Sequence of chain 1.B:
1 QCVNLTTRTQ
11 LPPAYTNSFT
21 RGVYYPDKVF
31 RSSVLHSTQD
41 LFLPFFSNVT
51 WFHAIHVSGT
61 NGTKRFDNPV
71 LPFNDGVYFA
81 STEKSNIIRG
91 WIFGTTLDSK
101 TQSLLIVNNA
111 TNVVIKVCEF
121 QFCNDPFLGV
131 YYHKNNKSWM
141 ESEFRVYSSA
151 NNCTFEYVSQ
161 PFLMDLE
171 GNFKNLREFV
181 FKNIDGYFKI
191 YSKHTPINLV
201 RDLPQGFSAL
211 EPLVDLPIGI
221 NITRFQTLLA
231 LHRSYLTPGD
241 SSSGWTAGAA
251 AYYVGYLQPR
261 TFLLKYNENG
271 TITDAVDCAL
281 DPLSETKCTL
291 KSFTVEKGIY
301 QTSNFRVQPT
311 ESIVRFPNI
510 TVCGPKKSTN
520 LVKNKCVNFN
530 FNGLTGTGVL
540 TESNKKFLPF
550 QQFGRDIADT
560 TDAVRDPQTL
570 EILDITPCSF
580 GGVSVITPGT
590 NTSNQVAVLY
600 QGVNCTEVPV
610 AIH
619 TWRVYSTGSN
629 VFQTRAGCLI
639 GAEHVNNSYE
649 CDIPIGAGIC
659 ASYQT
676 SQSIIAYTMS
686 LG

Binding-site contacts:
Ligand atom C1 contacts residue GLU268 of chain 1.B at 3.5 Å.
Ligand atom O5 contacts residue ASN269 of chain 1.B at 2.3 Å (h-bond).
Ligand atom C1 contacts residue ASN269 of chain 1.B at 1.4 Å.
Ligand atom C2 contacts residue ASN269 of chain 1.B at 2.5 Å.
Ligand atom C7 contacts residue GLU268 of chain 1.B at 3.1 Å.
Ligand atom C5 contacts residue ASN269 of chain 1.B at 3.6 Å.
Ligand atom C8 contacts residue GLU268 of chain 1.B at 3.0 Å.
Ligand atom C2 contacts residue GLU268 of chain 1.B at 3.5 Å.
Ligand atom C7 contacts residue ASN269 of chain 1.B at 4.0 Å.
Ligand atom O7 contacts residue GLU268 of chain 1.B at 4.2 Å.
Ligand atom N2 contacts residue GLU268 of chain 1.B at 2.5 Å (salt-bridge).
Ligand atom C3 contacts residue ASN269 of chain 1.B at 3.8 Å.
Ligand atom N2 contacts residue ASN269 of chain 1.B at 3.0 Å (h-bond).
Ligand atom C4 contacts residue ASN269 of chain 1.B at 4.2 Å.

This small molecule binds to this protein.
Small molecule (SMILES): CC(=O)N[C@@H]1[C@@H](O)[C@H](O)[C@@H](CO)O[C@H]1O